Binding-site contacts:
Ligand atom C2 contacts residue ASN12 of chain 51.G at 3.3 Å.
Ligand atom O7 contacts residue ASN12 of chain 51.G at 3.6 Å.
Ligand atom O5 contacts residue ASN12 of chain 51.G at 2.7 Å (h-bond).
Ligand atom C7 contacts residue ASN12 of chain 51.G at 3.9 Å.
Ligand atom C1 contacts residue ASN12 of chain 51.G at 2.2 Å.
Ligand atom N2 contacts residue ASN12 of chain 51.G at 3.8 Å.
Ligand atom C5 contacts residue ASN12 of chain 51.G at 4.1 Å.

Sequence of chain 51.G:
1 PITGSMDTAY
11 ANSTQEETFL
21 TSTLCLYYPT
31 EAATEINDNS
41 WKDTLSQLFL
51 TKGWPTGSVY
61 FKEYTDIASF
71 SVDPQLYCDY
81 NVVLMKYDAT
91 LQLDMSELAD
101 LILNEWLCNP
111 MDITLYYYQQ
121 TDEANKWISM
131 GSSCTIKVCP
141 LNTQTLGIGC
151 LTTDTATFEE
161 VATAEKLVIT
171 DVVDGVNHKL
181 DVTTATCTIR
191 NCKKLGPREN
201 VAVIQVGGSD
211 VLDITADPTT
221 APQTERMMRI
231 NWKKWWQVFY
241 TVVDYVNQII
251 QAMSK

The small molecule below binds the protein below.
Small molecule (SMILES): CC(=O)N[C@H]1[C@H](O[C@H]2[C@H](O)[C@@H](NC(C)=O)CO[C@@H]2CO)O[C@H](CO)[C@@H](O)[C@@H]1O